Sequence of chain 2.A:
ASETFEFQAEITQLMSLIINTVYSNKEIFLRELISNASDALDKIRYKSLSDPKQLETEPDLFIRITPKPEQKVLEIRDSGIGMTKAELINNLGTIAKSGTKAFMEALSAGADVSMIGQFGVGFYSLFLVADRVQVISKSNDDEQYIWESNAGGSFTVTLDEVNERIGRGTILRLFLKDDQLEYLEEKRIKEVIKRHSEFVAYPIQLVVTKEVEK

Binding-site contacts:
Ligand atom OAJ contacts residue GLY121 of chain 2.A at 3.6 Å (h-bond).
Ligand atom CAC contacts residue GLU88 of chain 2.A at 3.7 Å.
Ligand atom NAW contacts residue GLY121 of chain 2.A at 3.6 Å (h-bond).
Ligand atom NAH contacts residue ASP79 of chain 2.A at 3.7 Å.
Ligand atom CAF contacts residue ASN92 of chain 2.A at 3.2 Å.
Ligand atom CBD contacts residue PHE124 of chain 2.A at 3.5 Å (hydrophobic).
Ligand atom OAM contacts residue LYS44 of chain 2.A at 3.3 Å.
Ligand atom CAR contacts residue ASN37 of chain 2.A at 3.3 Å.
Ligand atom CAG contacts residue ALA41 of chain 2.A at 3.7 Å (hydrophobic).
Ligand atom OAX contacts residue LYS44 of chain 2.A at 3.5 Å (salt-bridge).
Ligand atom OBA contacts residue MET84 of chain 2.A at 3.4 Å.
Ligand atom OAJ contacts residue PHE124 of chain 2.A at 2.8 Å (h-bond).
Ligand atom CBF contacts residue GLY121 of chain 2.A at 3.6 Å.
Ligand atom CAE contacts residue ASN37 of chain 2.A at 3.6 Å.
Ligand atom CAR contacts residue SER36 of chain 2.A at 3.4 Å.
Ligand atom OAJ contacts residue VAL122 of chain 2.A at 3.1 Å.
Ligand atom NAH contacts residue THR171 of chain 2.A at 3.5 Å (h-bond).
Ligand atom OAL contacts residue ASP40 of chain 2.A at 3.1 Å (salt-bridge).
Ligand atom CAE contacts residue ASP40 of chain 2.A at 3.4 Å.
Ligand atom OAY contacts residue PHE124 of chain 2.A at 3.5 Å.
Ligand atom OBB contacts residue ASN37 of chain 2.A at 3.3 Å (h-bond).
Ligand atom CAT contacts residue ASN37 of chain 2.A at 3.6 Å.
Ligand atom CAB contacts residue PHE124 of chain 2.A at 3.7 Å (hydrophobic).
Ligand atom OAI contacts residue ASP79 of chain 2.A at 3.0 Å (salt-bridge).
Ligand atom NAH contacts residue ALA41 of chain 2.A at 3.1 Å.
Ligand atom CBC contacts residue ASP79 of chain 2.A at 3.8 Å.
Ligand atom CBN contacts residue ASN92 of chain 2.A at 3.2 Å.
Ligand atom CAN contacts residue LEU93 of chain 2.A at 3.8 Å (hydrophobic).
Ligand atom OAK contacts residue LYS98 of chain 2.A at 3.0 Å (salt-bridge).
Ligand atom OAJ contacts residue GLY123 of chain 2.A at 2.9 Å (h-bond).
Ligand atom CAT contacts residue ASP40 of chain 2.A at 3.7 Å.
Ligand atom CBG contacts residue ASN37 of chain 2.A at 3.6 Å.
Ligand atom CAS contacts residue SER36 of chain 2.A at 3.4 Å.
Ligand atom OAK contacts residue GLY121 of chain 2.A at 3.5 Å (h-bond).
Ligand atom CAG contacts residue ASP40 of chain 2.A at 3.7 Å.
Ligand atom CAB contacts residue LEU173 of chain 2.A at 3.4 Å (hydrophobic).
Ligand atom OAZ contacts residue ASN92 of chain 2.A at 3.6 Å.
Ligand atom CAG contacts residue LYS44 of chain 2.A at 3.7 Å.
Ligand atom CAS contacts residue ASN37 of chain 2.A at 3.1 Å.
Ligand atom OAL contacts residue LYS44 of chain 2.A at 3.5 Å (salt-bridge).

This protein binds this small molecule.
Small molecule (SMILES): COC1=C2C[C@@H](C)C[C@H](OC)[C@H](O)C(C)C=C(C)[C@@H](OC(N)=O)[C@@H](OC)C=CC=C(C)C(=O)NC(=C(c3ccco3)C1=O)C2=O